Binding-site contacts:
Ligand atom C5 contacts residue PHE189 of chain 1.A at 3.5 Å (hydrophobic).
Ligand atom C4 contacts residue PHE189 of chain 1.A at 3.5 Å (hydrophobic).
Ligand atom O4 contacts residue GLU180 of chain 1.A at 3.2 Å (salt-bridge).
Ligand atom O2B contacts residue ARG211 of chain 1.A at 3.1 Å (salt-bridge).
Ligand atom O5D contacts residue ARG211 of chain 1.A at 3.1 Å (salt-bridge).
Ligand atom O2A contacts residue THR153 of chain 1.A at 2.6 Å (h-bond).
Ligand atom C5 contacts residue ASN151 of chain 1.A at 3.5 Å.
Ligand atom O3D contacts residue ARG211 of chain 1.A at 3.6 Å.
Ligand atom O4' contacts residue ASP76 of chain 1.A at 2.7 Å (salt-bridge).
Ligand atom O1B contacts residue ASN156 of chain 1.A at 2.8 Å (h-bond).
Ligand atom O3' contacts residue ASP76 of chain 1.A at 3.3 Å (salt-bridge).
Ligand atom C3D contacts residue GLU214 of chain 1.A at 3.5 Å.
Ligand atom O1A contacts residue ARG211 of chain 1.A at 2.9 Å (salt-bridge).
Ligand atom O2' contacts residue MG1 of chain 1.O at 3.1 Å.
Ligand atom O5' contacts residue THR209 of chain 1.A at 3.2 Å (h-bond).
Ligand atom N3 contacts residue PHE189 of chain 1.A at 3.4 Å.
Ligand atom O2 contacts residue ILE128 of chain 1.A at 3.5 Å.
Ligand atom O3A contacts residue ASN156 of chain 1.A at 3.4 Å (h-bond).
Ligand atom C4 contacts residue GLU180 of chain 1.A at 3.6 Å.
Ligand atom O4 contacts residue LYS178 of chain 1.A at 3.5 Å (salt-bridge).
Ligand atom O2B contacts residue ARG161 of chain 1.A at 3.0 Å (salt-bridge).
Ligand atom PA contacts residue ARG211 of chain 1.A at 3.6 Å.
Ligand atom PA contacts residue THR153 of chain 1.A at 3.5 Å.
Ligand atom O2B contacts residue THR209 of chain 1.A at 3.6 Å.
Ligand atom C2D contacts residue GLU214 of chain 1.A at 3.6 Å.
Ligand atom O1A contacts residue THR153 of chain 1.A at 3.2 Å (h-bond).
Ligand atom C5' contacts residue THR209 of chain 1.A at 3.5 Å.
Ligand atom O1B contacts residue ARG161 of chain 1.A at 2.9 Å (salt-bridge).
Ligand atom PB contacts residue ARG161 of chain 1.A at 3.4 Å.
Ligand atom O3D contacts residue GLU214 of chain 1.A at 2.6 Å (salt-bridge).
Ligand atom C4' contacts residue ASP76 of chain 1.A at 3.6 Å.
Ligand atom O2 contacts residue HIS186 of chain 1.A at 3.3 Å (h-bond).
Ligand atom O2D contacts residue GLU214 of chain 1.A at 2.6 Å (salt-bridge).
Ligand atom O3' contacts residue MG1 of chain 1.O at 3.5 Å.
Ligand atom O1A contacts residue ARG161 of chain 1.A at 2.9 Å (salt-bridge).
Ligand atom O4 contacts residue ASN151 of chain 1.A at 3.1 Å (h-bond).
Ligand atom C2' contacts residue HIS210 of chain 1.A at 3.6 Å.
Ligand atom N3 contacts residue GLU180 of chain 1.A at 3.1 Å (salt-bridge).
Ligand atom C5' contacts residue ASP208 of chain 1.A at 3.4 Å.
Ligand atom O4' contacts residue GLY206 of chain 1.A at 3.0 Å (h-bond).

Sequence of chain 1.A:
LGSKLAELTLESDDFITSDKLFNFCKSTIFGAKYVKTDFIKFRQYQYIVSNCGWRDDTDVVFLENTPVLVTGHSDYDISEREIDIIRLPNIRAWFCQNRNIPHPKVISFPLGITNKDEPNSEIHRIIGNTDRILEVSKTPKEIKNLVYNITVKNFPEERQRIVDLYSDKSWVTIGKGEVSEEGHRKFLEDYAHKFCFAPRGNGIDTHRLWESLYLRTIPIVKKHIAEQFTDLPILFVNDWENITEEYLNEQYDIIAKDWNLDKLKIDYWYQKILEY

A protein and the small-molecule ligand that binds it are described below.
Small molecule (SMILES): O=c1ccn([C@@H]2O[C@H](CO[P](=O)(O)O[P](=O)(O)O[C@H]3OC[C@@H](O)[C@H](O)[C@H]3O)[C@@H](O)[C@H]2O)c(=O)[nH]1